A protein and the small-molecule ligand that binds it are described below.
Small molecule (SMILES): COc1cccc(OC)c1-c1cc(C(=O)NC2(C(=O)O)C3CC4CC(C3)CC2C4)nn1-c1ccc(C(=O)N(C)CCCN(C)C)cc1C(C)C

Sequence of chain 1.A:
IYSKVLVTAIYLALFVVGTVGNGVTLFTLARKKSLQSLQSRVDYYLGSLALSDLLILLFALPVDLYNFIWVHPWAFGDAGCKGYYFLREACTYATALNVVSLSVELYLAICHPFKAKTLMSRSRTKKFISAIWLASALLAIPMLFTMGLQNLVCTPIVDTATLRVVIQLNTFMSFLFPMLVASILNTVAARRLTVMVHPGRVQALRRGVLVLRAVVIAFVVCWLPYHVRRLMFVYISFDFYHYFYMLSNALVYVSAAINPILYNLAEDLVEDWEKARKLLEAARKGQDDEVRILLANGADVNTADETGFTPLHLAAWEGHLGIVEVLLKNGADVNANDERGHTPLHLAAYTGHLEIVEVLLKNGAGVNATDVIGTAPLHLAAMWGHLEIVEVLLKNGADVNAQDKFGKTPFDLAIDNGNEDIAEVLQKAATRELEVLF

Binding-site contacts:
Ligand atom O contacts residue PHE268 of chain 1.A at 3.5 Å.
Ligand atom C contacts residue ILE271 of chain 1.A at 3.2 Å (hydrophobic).
Ligand atom C4 contacts residue TYR284 of chain 1.A at 3.6 Å (hydrophobic).
Ligand atom N contacts residue TYR288 of chain 1.A at 3.7 Å.
Ligand atom C2 contacts residue MET267 of chain 1.A at 3.4 Å (hydrophobic).
Ligand atom C1 contacts residue MET267 of chain 1.A at 3.5 Å (hydrophobic).
Ligand atom O4 contacts residue TYR288 of chain 1.A at 2.6 Å (h-bond).
Ligand atom O4 contacts residue ARG264 of chain 1.A at 3.1 Å (salt-bridge).
Ligand atom C contacts residue MET267 of chain 1.A at 3.5 Å (hydrophobic).
Ligand atom O5 contacts residue ARG264 of chain 1.A at 3.3 Å (salt-bridge).
Ligand atom C6 contacts residue TYR288 of chain 1.A at 3.9 Å (hydrophobic).
Ligand atom C4 contacts residue MET267 of chain 1.A at 3.5 Å (hydrophobic).
Ligand atom C32 contacts residue MET163 of chain 1.A at 3.4 Å (hydrophobic).
Ligand atom C contacts residue PHE268 of chain 1.A at 3.6 Å (hydrophobic).
Ligand atom C2 contacts residue ILE271 of chain 1.A at 3.9 Å (hydrophobic).
Ligand atom N3 contacts residue PHE281 of chain 1.A at 3.0 Å (h-bond).
Ligand atom C27 contacts residue PHE268 of chain 1.A at 4.0 Å (hydrophobic).
Ligand atom C5 contacts residue MET267 of chain 1.A at 3.5 Å (hydrophobic).
Ligand atom C10 contacts residue PHE268 of chain 1.A at 4.0 Å (hydrophobic).
Ligand atom C38 contacts residue TYR288 of chain 1.A at 3.8 Å (hydrophobic).
Ligand atom C32 contacts residue PRO182 of chain 1.A at 3.9 Å (hydrophobic).
Ligand atom C7 contacts residue MET267 of chain 1.A at 3.5 Å (hydrophobic).
Ligand atom C6 contacts residue TYR284 of chain 1.A at 3.1 Å (hydrophobic).
Ligand atom C29 contacts residue ILE193 of chain 1.A at 4.0 Å (hydrophobic).
Ligand atom C33 contacts residue MET163 of chain 1.A at 3.5 Å (hydrophobic).
Ligand atom C38 contacts residue ARG264 of chain 1.A at 3.5 Å.
Ligand atom C22 contacts residue PHE281 of chain 1.A at 2.3 Å (hydrophobic).
Ligand atom O3 contacts residue PHE268 of chain 1.A at 3.5 Å.
Ligand atom C30 contacts residue LEU189 of chain 1.A at 4.0 Å (hydrophobic).
Ligand atom C1 contacts residue PHE268 of chain 1.A at 4.0 Å (hydrophobic).
Ligand atom O5 contacts residue ARG265 of chain 1.A at 3.5 Å (salt-bridge).
Ligand atom C35 contacts residue TYR101 of chain 1.A at 3.5 Å (hydrophobic).
Ligand atom C3 contacts residue MET267 of chain 1.A at 3.4 Å (hydrophobic).
Ligand atom C9 contacts residue PHE268 of chain 1.A at 3.6 Å (hydrophobic).
Ligand atom O contacts residue MET267 of chain 1.A at 3.8 Å.
Ligand atom C9 contacts residue ARG264 of chain 1.A at 3.7 Å.
Ligand atom C21 contacts residue PHE281 of chain 1.A at 2.8 Å (hydrophobic).
Ligand atom C16 contacts residue TYR288 of chain 1.A at 3.7 Å (hydrophobic).
Ligand atom C31 contacts residue PRO182 of chain 1.A at 4.0 Å (hydrophobic).
Ligand atom C20 contacts residue PHE281 of chain 1.A at 4.0 Å (hydrophobic).